Binding-site contacts:
Ligand atom C5' contacts residue DA1 of chain 1.ZC at 3.6 Å.
Ligand atom C2' contacts residue DA1 of chain 1.ZC at 3.7 Å.
Ligand atom C3' contacts residue DA1 of chain 1.ZC at 2.6 Å.
Ligand atom C4' contacts residue DA1 of chain 1.ZC at 3.7 Å.
Ligand atom O5' contacts residue DA1 of chain 1.ZC at 3.9 Å.
Ligand atom O3' contacts residue DA1 of chain 1.ZC at 1.6 Å.
Ligand atom O3' contacts residue PRO205 of chain 1.V at 4.1 Å.
Ligand atom C2' contacts residue PRO205 of chain 1.V at 4.5 Å (hydrophobic).

Sequence of chain 1.V:
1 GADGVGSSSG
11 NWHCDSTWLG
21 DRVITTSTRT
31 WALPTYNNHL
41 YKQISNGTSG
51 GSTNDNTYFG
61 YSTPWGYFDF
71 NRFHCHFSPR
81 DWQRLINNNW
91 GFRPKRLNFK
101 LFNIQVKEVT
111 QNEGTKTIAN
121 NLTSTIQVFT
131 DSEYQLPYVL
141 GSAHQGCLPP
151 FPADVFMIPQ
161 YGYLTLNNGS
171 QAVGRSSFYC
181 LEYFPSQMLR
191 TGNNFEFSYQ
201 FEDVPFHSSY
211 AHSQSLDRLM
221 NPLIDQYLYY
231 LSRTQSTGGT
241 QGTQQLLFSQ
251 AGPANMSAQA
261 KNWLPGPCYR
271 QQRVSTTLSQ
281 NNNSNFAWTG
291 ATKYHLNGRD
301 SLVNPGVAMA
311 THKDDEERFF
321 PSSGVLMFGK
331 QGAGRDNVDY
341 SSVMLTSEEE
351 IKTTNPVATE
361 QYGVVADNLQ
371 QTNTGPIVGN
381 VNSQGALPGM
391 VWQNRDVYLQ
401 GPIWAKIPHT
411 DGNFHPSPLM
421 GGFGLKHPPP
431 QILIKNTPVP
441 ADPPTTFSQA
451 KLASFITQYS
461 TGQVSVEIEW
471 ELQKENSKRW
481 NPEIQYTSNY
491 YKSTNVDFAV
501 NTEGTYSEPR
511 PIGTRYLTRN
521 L

This protein binds this small molecule.
Small molecule (SMILES): Nc1ccn([C@H]2C[C@H](O)[C@@H](COP(=O)(O)O)O2)c(=O)n1